Sequence of chain 1.C:
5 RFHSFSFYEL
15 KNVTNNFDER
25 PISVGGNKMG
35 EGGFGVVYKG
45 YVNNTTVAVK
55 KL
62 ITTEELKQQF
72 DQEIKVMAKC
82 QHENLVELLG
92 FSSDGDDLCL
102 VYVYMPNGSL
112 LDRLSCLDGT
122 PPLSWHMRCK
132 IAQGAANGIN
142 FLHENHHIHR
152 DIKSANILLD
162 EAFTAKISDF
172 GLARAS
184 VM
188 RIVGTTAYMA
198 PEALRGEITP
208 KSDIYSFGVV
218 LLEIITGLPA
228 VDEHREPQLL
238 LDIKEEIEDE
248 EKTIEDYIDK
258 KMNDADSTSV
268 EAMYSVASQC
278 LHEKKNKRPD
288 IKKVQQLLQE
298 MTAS

This small molecule binds to this protein.
Small molecule (SMILES): CNCCCCc1c(-c2cc(C)cc(C)c2)cnc2ccc(-c3cncc(O)c3)cc12

Binding-site contacts:
Ligand atom C14 contacts residue MET33 of chain 1.C at 3.1 Å (hydrophobic).
Ligand atom O31 contacts residue VAL87 of chain 1.C at 3.4 Å.
Ligand atom N24 contacts residue ASP113 of chain 1.C at 2.5 Å (salt-bridge).
Ligand atom C18 contacts residue MET106 of chain 1.C at 3.1 Å (hydrophobic).
Ligand atom C03 contacts residue MET106 of chain 1.C at 3.7 Å (hydrophobic).
Ligand atom C02 contacts residue MET33 of chain 1.C at 3.5 Å (hydrophobic).
Ligand atom C02 contacts residue TYR105 of chain 1.C at 3.7 Å (hydrophobic).
Ligand atom C02 contacts residue MET106 of chain 1.C at 3.1 Å (hydrophobic).
Ligand atom C28 contacts residue LYS54 of chain 1.C at 3.4 Å.
Ligand atom C08 contacts residue LEU159 of chain 1.C at 3.4 Å (hydrophobic).
Ligand atom C20 contacts residue GLY109 of chain 1.C at 3.2 Å.
Ligand atom O31 contacts residue GLU74 of chain 1.C at 2.8 Å (salt-bridge).
Ligand atom C09 contacts residue TYR103 of chain 1.C at 3.7 Å (hydrophobic).
Ligand atom C18 contacts residue GLY109 of chain 1.C at 3.3 Å.
Ligand atom C29 contacts residue TYR103 of chain 1.C at 3.5 Å (hydrophobic).
Ligand atom C05 contacts residue LEU159 of chain 1.C at 3.6 Å (hydrophobic).
Ligand atom C06 contacts residue ALA52 of chain 1.C at 3.5 Å (hydrophobic).
Ligand atom O31 contacts residue ASP170 of chain 1.C at 3.1 Å (salt-bridge).
Ligand atom O31 contacts residue TYR103 of chain 1.C at 3.3 Å.
Ligand atom C23 contacts residue ASP113 of chain 1.C at 3.8 Å.
Ligand atom C15 contacts residue MET33 of chain 1.C at 3.7 Å (hydrophobic).
Ligand atom C03 contacts residue MET33 of chain 1.C at 3.4 Å (hydrophobic).
Ligand atom N01 contacts residue TYR105 of chain 1.C at 3.8 Å.
Ligand atom C20 contacts residue PRO107 of chain 1.C at 3.0 Å (hydrophobic).
Ligand atom C11 contacts residue MET33 of chain 1.C at 3.4 Å (hydrophobic).
Ligand atom C28 contacts residue TYR103 of chain 1.C at 3.6 Å (hydrophobic).
Ligand atom C26 contacts residue LYS54 of chain 1.C at 3.8 Å.
Ligand atom C20 contacts residue ASN108 of chain 1.C at 3.6 Å.
Ligand atom C25 contacts residue ASP113 of chain 1.C at 3.1 Å.
Ligand atom C30 contacts residue TYR103 of chain 1.C at 3.8 Å (hydrophobic).
Ligand atom N01 contacts residue ALA52 of chain 1.C at 3.6 Å.
Ligand atom N01 contacts residue MET106 of chain 1.C at 3.0 Å (h-bond).
Ligand atom C17 contacts residue GLY109 of chain 1.C at 3.6 Å.
Ligand atom O31 contacts residue SER169 of chain 1.C at 3.7 Å.
Ligand atom C29 contacts residue ASP170 of chain 1.C at 3.7 Å.
Ligand atom C07 contacts residue LEU159 of chain 1.C at 3.3 Å (hydrophobic).
Ligand atom C10 contacts residue VAL104 of chain 1.C at 3.5 Å (hydrophobic).
Ligand atom C19 contacts residue MET33 of chain 1.C at 3.1 Å (hydrophobic).
Ligand atom C10 contacts residue ALA52 of chain 1.C at 3.3 Å (hydrophobic).
Ligand atom N27 contacts residue LYS54 of chain 1.C at 2.9 Å.